Binding-site contacts:
Ligand atom CZ2 contacts residue ASN207 of chain 3.A at 3.7 Å.
Ligand atom CE1 contacts residue SER38 of chain 3.A at 3.9 Å.
Ligand atom CZ2 contacts residue ASN74 of chain 7.A at 3.5 Å.
Ligand atom CH2 contacts residue ILE37 of chain 7.A at 3.9 Å (hydrophobic).
Ligand atom O contacts residue VAL205 of chain 3.A at 2.9 Å (h-bond).
Ligand atom CD1 contacts residue SER38 of chain 3.A at 3.8 Å.
Ligand atom O contacts residue LYS204 of chain 3.A at 3.8 Å.
Ligand atom CE3 contacts residue LEU41 of chain 7.A at 3.9 Å (hydrophobic).
Ligand atom CH2 contacts residue ARG34 of chain 3.A at 3.5 Å.
Ligand atom CZ contacts residue ALA42 of chain 3.A at 3.6 Å (hydrophobic).
Ligand atom N contacts residue GLU44 of chain 7.A at 3.1 Å (salt-bridge).
Ligand atom CE1 contacts residue ALA42 of chain 3.A at 3.9 Å (hydrophobic).
Ligand atom CZ2 contacts residue ARG34 of chain 3.A at 3.7 Å.
Ligand atom CD2 contacts residue LEU41 of chain 3.A at 3.4 Å (hydrophobic).
Ligand atom NE1 contacts residue VAL40 of chain 7.A at 3.9 Å.
Ligand atom CE2 contacts residue ASN207 of chain 3.A at 3.5 Å.
Ligand atom CA contacts residue GLU44 of chain 7.A at 3.9 Å.
Ligand atom CZ contacts residue SER38 of chain 3.A at 3.5 Å.
Ligand atom CE2 contacts residue VAL40 of chain 7.A at 3.7 Å (hydrophobic).
Ligand atom CD2 contacts residue VAL40 of chain 7.A at 3.6 Å (hydrophobic).
Ligand atom CG contacts residue VAL40 of chain 7.A at 3.8 Å (hydrophobic).
Ligand atom C contacts residue VAL205 of chain 3.A at 3.4 Å (hydrophobic).
Ligand atom CD1 contacts residue ASN207 of chain 3.A at 3.5 Å.
Ligand atom CB contacts residue GLU44 of chain 7.A at 3.5 Å.
Ligand atom C contacts residue GLU44 of chain 7.A at 3.8 Å.
Ligand atom CA contacts residue VAL205 of chain 3.A at 3.2 Å (hydrophobic).
Ligand atom NE1 contacts residue ASN207 of chain 3.A at 3.5 Å (h-bond).
Ligand atom CD2 contacts residue GLU45 of chain 3.A at 3.7 Å.
Ligand atom CE2 contacts residue GLU45 of chain 3.A at 3.8 Å.
Ligand atom O contacts residue ASN207 of chain 3.A at 2.8 Å (h-bond).
Ligand atom O contacts residue ALA206 of chain 3.A at 3.2 Å.
Ligand atom O contacts residue ASN207 of chain 3.A at 3.2 Å (h-bond).
Ligand atom CA contacts residue VAL205 of chain 3.A at 3.9 Å (hydrophobic).
Ligand atom NE1 contacts residue ASN74 of chain 7.A at 3.0 Å (h-bond).
Ligand atom N contacts residue GLU44 of chain 7.A at 2.9 Å (salt-bridge).
Ligand atom CA contacts residue GLU44 of chain 7.A at 3.8 Å.
Ligand atom CD1 contacts residue VAL40 of chain 7.A at 3.9 Å (hydrophobic).
Ligand atom O contacts residue VAL205 of chain 3.A at 3.5 Å (h-bond).
Ligand atom N contacts residue VAL205 of chain 3.A at 2.8 Å (h-bond).
Ligand atom CD1 contacts residue ASN74 of chain 7.A at 3.9 Å.

The protein below binds the small molecule below.
Small molecule (SMILES): CC(C)C[C@H](NC(=O)[C@H](CC1=CN=C2C=CC=CC12)NC(=O)[C@H](C)N)C(=O)N[C@@H](Cc1ccccc1)C(=O)N[C@@H](CCC(=O)O)C(=O)N[C@@H](C)C=O

Sequence of chain 3.A:
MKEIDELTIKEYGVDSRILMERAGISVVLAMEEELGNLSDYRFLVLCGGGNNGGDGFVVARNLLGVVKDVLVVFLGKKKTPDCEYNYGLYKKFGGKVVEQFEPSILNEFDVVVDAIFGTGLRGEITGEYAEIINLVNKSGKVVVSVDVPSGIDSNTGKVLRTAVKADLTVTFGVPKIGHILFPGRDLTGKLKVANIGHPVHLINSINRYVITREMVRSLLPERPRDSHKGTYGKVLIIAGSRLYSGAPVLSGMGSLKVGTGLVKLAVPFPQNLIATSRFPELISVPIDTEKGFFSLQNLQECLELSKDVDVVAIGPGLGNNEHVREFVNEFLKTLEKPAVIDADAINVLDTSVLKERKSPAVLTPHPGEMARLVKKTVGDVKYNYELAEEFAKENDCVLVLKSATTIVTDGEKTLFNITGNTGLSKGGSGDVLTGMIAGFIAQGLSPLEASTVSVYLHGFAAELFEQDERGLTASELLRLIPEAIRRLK

Sequence of chain 7.A:
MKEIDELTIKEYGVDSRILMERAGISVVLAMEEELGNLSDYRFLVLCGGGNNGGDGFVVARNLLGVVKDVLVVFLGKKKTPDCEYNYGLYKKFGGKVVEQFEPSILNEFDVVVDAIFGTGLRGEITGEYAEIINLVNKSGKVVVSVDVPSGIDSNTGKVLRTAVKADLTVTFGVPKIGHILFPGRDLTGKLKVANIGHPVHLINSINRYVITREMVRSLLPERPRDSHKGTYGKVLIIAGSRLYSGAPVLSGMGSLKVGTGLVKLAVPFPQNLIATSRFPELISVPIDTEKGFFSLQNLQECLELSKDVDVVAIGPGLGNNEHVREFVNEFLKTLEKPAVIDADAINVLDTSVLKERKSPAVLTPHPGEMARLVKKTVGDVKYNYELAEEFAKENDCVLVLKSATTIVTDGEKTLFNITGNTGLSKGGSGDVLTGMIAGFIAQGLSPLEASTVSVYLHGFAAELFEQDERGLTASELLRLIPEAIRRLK